Sequence of chain 1.B:
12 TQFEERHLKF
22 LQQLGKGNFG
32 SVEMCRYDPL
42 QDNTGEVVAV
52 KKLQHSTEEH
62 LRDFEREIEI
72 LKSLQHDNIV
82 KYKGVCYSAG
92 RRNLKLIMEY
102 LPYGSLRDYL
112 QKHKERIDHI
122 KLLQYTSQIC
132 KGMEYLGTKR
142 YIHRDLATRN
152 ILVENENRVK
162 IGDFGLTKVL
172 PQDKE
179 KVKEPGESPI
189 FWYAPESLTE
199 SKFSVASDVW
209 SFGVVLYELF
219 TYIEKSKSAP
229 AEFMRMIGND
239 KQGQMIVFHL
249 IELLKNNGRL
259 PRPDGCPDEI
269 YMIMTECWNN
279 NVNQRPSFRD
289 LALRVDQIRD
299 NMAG

Binding-site contacts:
Ligand atom N2 contacts residue LEU102 of chain 1.A at 3.0 Å (h-bond).
Ligand atom C5 contacts residue GLY163 of chain 1.A at 3.9 Å.
Ligand atom N3 contacts residue LEU153 of chain 1.A at 3.6 Å.
Ligand atom C3 contacts residue LEU102 of chain 1.A at 3.6 Å (hydrophobic).
Ligand atom N1 contacts residue LEU153 of chain 1.A at 3.9 Å.
Ligand atom C24 contacts residue VAL33 of chain 1.A at 3.6 Å (hydrophobic).
Ligand atom C14 contacts residue ASP109 of chain 1.A at 3.7 Å.
Ligand atom C18 contacts residue VAL33 of chain 1.A at 3.8 Å (hydrophobic).
Ligand atom C6 contacts residue GLY105 of chain 1.A at 3.6 Å.
Ligand atom C5 contacts residue ALA50 of chain 1.A at 3.7 Å (hydrophobic).
Ligand atom C8 contacts residue ARG17 of chain 1.B at 3.5 Å.
Ligand atom C4 contacts residue LEU102 of chain 1.A at 3.6 Å (hydrophobic).
Ligand atom C3 contacts residue ALA50 of chain 1.A at 3.6 Å (hydrophobic).
Ligand atom C17 contacts residue VAL33 of chain 1.A at 3.9 Å (hydrophobic).
Ligand atom C6 contacts residue LEU102 of chain 1.A at 3.7 Å (hydrophobic).
Ligand atom C7 contacts residue LEU102 of chain 1.A at 3.7 Å (hydrophobic).
Ligand atom O1 contacts residue ASP164 of chain 1.A at 3.1 Å.
Ligand atom C25 contacts residue LYS27 of chain 1.A at 3.8 Å.
Ligand atom O2 contacts residue ARG150 of chain 1.A at 3.5 Å.
Ligand atom C11 contacts residue GLY105 of chain 1.A at 3.8 Å.
Ligand atom C13 contacts residue LEU25 of chain 1.A at 3.7 Å (hydrophobic).
Ligand atom C12 contacts residue LEU25 of chain 1.A at 3.2 Å (hydrophobic).
Ligand atom C8 contacts residue GLY105 of chain 1.A at 3.6 Å.
Ligand atom C2 contacts residue LEU153 of chain 1.A at 3.5 Å (hydrophobic).
Ligand atom C19 contacts residue GLY26 of chain 1.A at 3.7 Å.
Ligand atom C19 contacts residue LEU25 of chain 1.A at 3.8 Å (hydrophobic).
Ligand atom C4 contacts residue LEU153 of chain 1.A at 3.9 Å (hydrophobic).
Ligand atom O1 contacts residue ASN151 of chain 1.A at 3.4 Å.
Ligand atom C3 contacts residue LEU153 of chain 1.A at 3.9 Å (hydrophobic).
Ligand atom N4 contacts residue TYR101 of chain 1.A at 3.8 Å.
Ligand atom C2 contacts residue ALA50 of chain 1.A at 3.7 Å (hydrophobic).
Ligand atom N1 contacts residue VAL33 of chain 1.A at 3.5 Å.
Ligand atom C18 contacts residue LEU25 of chain 1.A at 3.8 Å (hydrophobic).
Ligand atom C1 contacts residue LEU153 of chain 1.A at 3.4 Å (hydrophobic).
Ligand atom C3 contacts residue GLU100 of chain 1.A at 3.4 Å.
Ligand atom C5 contacts residue MET99 of chain 1.A at 3.8 Å (hydrophobic).
Ligand atom N4 contacts residue LEU102 of chain 1.A at 2.8 Å (h-bond).
Ligand atom C15 contacts residue ARG17 of chain 1.B at 3.8 Å.
Ligand atom N2 contacts residue TYR101 of chain 1.A at 3.9 Å.
Ligand atom C7 contacts residue GLY105 of chain 1.A at 3.5 Å.

The small molecule below binds the protein below.
Small molecule (SMILES): Cc1cnc(Nc2ccc(N3CCN(C)CC3)cc2)nc1Nc1cccc(S(=O)(=O)NC(C)(C)C)c1

Sequence of chain 1.A:
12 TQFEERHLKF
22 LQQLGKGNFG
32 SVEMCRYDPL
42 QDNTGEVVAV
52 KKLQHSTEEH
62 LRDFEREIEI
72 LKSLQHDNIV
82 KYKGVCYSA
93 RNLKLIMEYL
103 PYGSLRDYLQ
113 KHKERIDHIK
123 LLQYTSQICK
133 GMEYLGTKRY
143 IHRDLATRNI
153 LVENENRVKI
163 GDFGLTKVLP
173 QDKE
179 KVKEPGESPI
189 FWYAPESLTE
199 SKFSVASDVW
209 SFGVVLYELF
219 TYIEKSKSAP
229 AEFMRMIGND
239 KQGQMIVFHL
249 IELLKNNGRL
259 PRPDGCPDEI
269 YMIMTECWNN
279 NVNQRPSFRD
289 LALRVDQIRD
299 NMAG